Sequence of chain 1.B:
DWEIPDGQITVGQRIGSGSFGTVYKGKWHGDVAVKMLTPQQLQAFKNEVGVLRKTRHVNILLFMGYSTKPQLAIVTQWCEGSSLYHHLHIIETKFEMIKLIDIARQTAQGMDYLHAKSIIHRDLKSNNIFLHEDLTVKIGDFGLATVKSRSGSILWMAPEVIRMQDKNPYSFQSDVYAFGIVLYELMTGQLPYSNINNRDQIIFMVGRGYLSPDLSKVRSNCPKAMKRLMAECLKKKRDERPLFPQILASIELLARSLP

A small-molecule ligand and the protein it binds are described below.
Small molecule (SMILES): CC(C)(C)c1nc(-c2cccc(NS(=O)(=O)c3c(F)cccc3F)c2F)c(-c2ccnc(N)n2)s1

Binding-site contacts:
Ligand atom F53 contacts residue PHE171 of chain 1.B at 3.1 Å.
Ligand atom N15 contacts residue VAL52 of chain 1.B at 3.4 Å.
Ligand atom C1 contacts residue TRP107 of chain 1.B at 3.6 Å (hydrophobic).
Ligand atom F39 contacts residue ASP170 of chain 1.B at 2.8 Å.
Ligand atom C33 contacts residue LYS64 of chain 1.B at 3.7 Å.
Ligand atom C33 contacts residue LEU90 of chain 1.B at 3.7 Å (hydrophobic).
Ligand atom C50 contacts residue LEU81 of chain 1.B at 3.5 Å (hydrophobic).
Ligand atom N6 contacts residue CYS108 of chain 1.B at 2.8 Å (h-bond).
Ligand atom C1 contacts residue CYS108 of chain 1.B at 3.7 Å (hydrophobic).
Ligand atom N9 contacts residue TRP107 of chain 1.B at 3.4 Å.
Ligand atom C35 contacts residue VAL52 of chain 1.B at 3.7 Å (hydrophobic).
Ligand atom N40 contacts residue LYS64 of chain 1.B at 3.7 Å.
Ligand atom C7 contacts residue CYS108 of chain 1.B at 3.6 Å (hydrophobic).
Ligand atom C7 contacts residue ALA62 of chain 1.B at 3.7 Å (hydrophobic).
Ligand atom C47 contacts residue LEU90 of chain 1.B at 3.3 Å (hydrophobic).
Ligand atom F53 contacts residue GLY169 of chain 1.B at 3.3 Å.
Ligand atom C50 contacts residue THR105 of chain 1.B at 3.5 Å.
Ligand atom O55 contacts residue ASP170 of chain 1.B at 3.6 Å (salt-bridge).
Ligand atom F52 contacts residue LEU81 of chain 1.B at 3.4 Å.
Ligand atom C26 contacts residue SER46 of chain 1.B at 3.6 Å.
Ligand atom F52 contacts residue ILE103 of chain 1.B at 3.2 Å.
Ligand atom N6 contacts residue TRP107 of chain 1.B at 3.5 Å.
Ligand atom C31 contacts residue LEU90 of chain 1.B at 3.6 Å (hydrophobic).
Ligand atom C49 contacts residue LEU81 of chain 1.B at 3.7 Å (hydrophobic).
Ligand atom O55 contacts residue PHE74 of chain 1.B at 3.6 Å.
Ligand atom C7 contacts residue GLN106 of chain 1.B at 3.2 Å.
Ligand atom C22 contacts residue ASP170 of chain 1.B at 3.6 Å.
Ligand atom C37 contacts residue THR105 of chain 1.B at 3.6 Å.
Ligand atom C44 contacts residue LEU90 of chain 1.B at 3.2 Å (hydrophobic).
Ligand atom N40 contacts residue ASP170 of chain 1.B at 3.1 Å (salt-bridge).
Ligand atom C12 contacts residue PHE159 of chain 1.B at 3.7 Å (hydrophobic).
Ligand atom O54 contacts residue PHE49 of chain 1.B at 3.3 Å.
Ligand atom O54 contacts residue LYS64 of chain 1.B at 3.2 Å (salt-bridge).
Ligand atom C31 contacts residue LYS64 of chain 1.B at 3.6 Å.
Ligand atom C26 contacts residue GLY45 of chain 1.B at 3.4 Å.
Ligand atom F53 contacts residue ASP170 of chain 1.B at 3.7 Å.
Ligand atom O55 contacts residue PHE171 of chain 1.B at 2.9 Å (h-bond).
Ligand atom C22 contacts residue GLY47 of chain 1.B at 3.6 Å.
Ligand atom C4 contacts residue ALA62 of chain 1.B at 3.8 Å (hydrophobic).
Ligand atom N9 contacts residue CYS108 of chain 1.B at 3.1 Å (h-bond).